A protein and the small-molecule ligand that binds it are described below.
Small molecule (SMILES): CC(C)C[C@H](NC(=O)[C@H](CC(N)=O)NC(=O)[C@H](CCC(N)=O)NC(=O)[C@H](Cc1ccccc1)NC(=O)[C@H](C)NC(=O)CN)C(=O)N[C@@H](Cc1ccccc1)C(=O)N[C@@H](CCC(N)=O)C(=O)N[C@H](C=O)CO

Binding-site contacts:
Ligand atom CE1 contacts residue VAL47 of chain 1.A at 3.8 Å (hydrophobic).
Ligand atom CD2 contacts residue GLN69 of chain 1.A at 3.5 Å.
Ligand atom C contacts residue GLU228 of chain 1.A at 3.5 Å.
Ligand atom CE2 contacts residue LYS51 of chain 1.A at 3.8 Å.
Ligand atom O contacts residue LYS51 of chain 1.A at 2.8 Å (salt-bridge).
Ligand atom CZ contacts residue GLN64 of chain 1.A at 3.3 Å.
Ligand atom CG contacts residue MET225 of chain 1.A at 4.0 Å (hydrophobic).
Ligand atom CB contacts residue MET225 of chain 1.A at 3.9 Å (hydrophobic).
Ligand atom CG contacts residue MET65 of chain 1.A at 3.6 Å (hydrophobic).
Ligand atom CE1 contacts residue LEU43 of chain 1.A at 3.8 Å (hydrophobic).
Ligand atom CB contacts residue GLU228 of chain 1.A at 3.4 Å.
Ligand atom CB contacts residue MET65 of chain 1.A at 4.0 Å (hydrophobic).
Ligand atom C contacts residue LYS51 of chain 1.A at 4.0 Å.
Ligand atom CE2 contacts residue GLN69 of chain 1.A at 3.9 Å.
Ligand atom CD2 contacts residue VAL47 of chain 1.A at 3.9 Å (hydrophobic).
Ligand atom CZ contacts residue VAL47 of chain 1.A at 4.0 Å (hydrophobic).
Ligand atom N contacts residue GLU228 of chain 1.A at 2.7 Å (salt-bridge).
Ligand atom CE1 contacts residue GLN64 of chain 1.A at 4.0 Å.
Ligand atom CD1 contacts residue MET225 of chain 1.A at 3.7 Å (hydrophobic).
Ligand atom CZ contacts residue MET65 of chain 1.A at 4.0 Å (hydrophobic).
Ligand atom CD1 contacts residue VAL47 of chain 1.A at 3.8 Å (hydrophobic).
Ligand atom CA contacts residue GLU228 of chain 1.A at 3.4 Å.
Ligand atom CB contacts residue GLN69 of chain 1.A at 3.5 Å.
Ligand atom CE2 contacts residue MET65 of chain 1.A at 3.7 Å (hydrophobic).
Ligand atom CG contacts residue MET65 of chain 1.A at 3.5 Å (hydrophobic).
Ligand atom CZ contacts residue ILE68 of chain 1.A at 3.6 Å (hydrophobic).
Ligand atom CA contacts residue MET225 of chain 1.A at 4.1 Å (hydrophobic).
Ligand atom CE1 contacts residue VAL61 of chain 1.A at 3.9 Å (hydrophobic).
Ligand atom CZ contacts residue LYS51 of chain 1.A at 4.1 Å.
Ligand atom CA contacts residue GLU228 of chain 1.A at 3.6 Å.
Ligand atom CE1 contacts residue ILE68 of chain 1.A at 4.0 Å (hydrophobic).
Ligand atom CD2 contacts residue MET65 of chain 1.A at 3.9 Å (hydrophobic).
Ligand atom CB contacts residue GLU228 of chain 1.A at 3.3 Å.
Ligand atom N contacts residue GLU228 of chain 1.A at 3.1 Å (salt-bridge).
Ligand atom O contacts residue MET225 of chain 1.A at 3.8 Å.
Ligand atom CD1 contacts residue MET65 of chain 1.A at 3.5 Å (hydrophobic).
Ligand atom CE1 contacts residue MET65 of chain 1.A at 3.8 Å (hydrophobic).
Ligand atom CA contacts residue GLU228 of chain 1.A at 3.8 Å.
Ligand atom CA contacts residue MET65 of chain 1.A at 4.0 Å (hydrophobic).
Ligand atom CG contacts residue GLN69 of chain 1.A at 3.5 Å.

Sequence of chain 1.A:
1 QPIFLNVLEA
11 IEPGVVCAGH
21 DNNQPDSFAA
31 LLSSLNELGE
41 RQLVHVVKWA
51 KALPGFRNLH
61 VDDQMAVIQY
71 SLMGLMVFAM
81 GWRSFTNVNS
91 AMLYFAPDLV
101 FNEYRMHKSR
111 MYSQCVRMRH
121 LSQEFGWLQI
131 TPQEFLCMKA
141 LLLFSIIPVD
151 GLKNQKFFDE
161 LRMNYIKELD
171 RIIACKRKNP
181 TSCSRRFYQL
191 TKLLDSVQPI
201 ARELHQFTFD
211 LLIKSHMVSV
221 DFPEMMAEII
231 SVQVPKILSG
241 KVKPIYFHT